The protein below binds the small molecule below.
Small molecule (SMILES): CC(=O)N[C@@H]1[C@@H](O)[C@H](O)[C@@H](CO)O[C@H]1O

Binding-site contacts:
Ligand atom C7 contacts residue HIS642 of chain 1.C at 4.4 Å.
Ligand atom C3 contacts residue ASN644 of chain 1.C at 3.8 Å.
Ligand atom C8 contacts residue VAL643 of chain 1.C at 4.3 Å (hydrophobic).
Ligand atom C2 contacts residue ASN644 of chain 1.C at 2.5 Å.
Ligand atom C4 contacts residue ASN644 of chain 1.C at 4.2 Å.
Ligand atom N2 contacts residue ASN644 of chain 1.C at 2.9 Å (h-bond).
Ligand atom C7 contacts residue ASN644 of chain 1.C at 4.0 Å.
Ligand atom O5 contacts residue ASN644 of chain 1.C at 2.4 Å (h-bond).
Ligand atom C5 contacts residue ASN644 of chain 1.C at 3.6 Å.
Ligand atom C8 contacts residue HIS642 of chain 1.C at 3.2 Å.
Ligand atom C8 contacts residue ASN644 of chain 1.C at 4.5 Å.
Ligand atom C1 contacts residue ASN644 of chain 1.C at 1.4 Å.

Sequence of chain 1.C:
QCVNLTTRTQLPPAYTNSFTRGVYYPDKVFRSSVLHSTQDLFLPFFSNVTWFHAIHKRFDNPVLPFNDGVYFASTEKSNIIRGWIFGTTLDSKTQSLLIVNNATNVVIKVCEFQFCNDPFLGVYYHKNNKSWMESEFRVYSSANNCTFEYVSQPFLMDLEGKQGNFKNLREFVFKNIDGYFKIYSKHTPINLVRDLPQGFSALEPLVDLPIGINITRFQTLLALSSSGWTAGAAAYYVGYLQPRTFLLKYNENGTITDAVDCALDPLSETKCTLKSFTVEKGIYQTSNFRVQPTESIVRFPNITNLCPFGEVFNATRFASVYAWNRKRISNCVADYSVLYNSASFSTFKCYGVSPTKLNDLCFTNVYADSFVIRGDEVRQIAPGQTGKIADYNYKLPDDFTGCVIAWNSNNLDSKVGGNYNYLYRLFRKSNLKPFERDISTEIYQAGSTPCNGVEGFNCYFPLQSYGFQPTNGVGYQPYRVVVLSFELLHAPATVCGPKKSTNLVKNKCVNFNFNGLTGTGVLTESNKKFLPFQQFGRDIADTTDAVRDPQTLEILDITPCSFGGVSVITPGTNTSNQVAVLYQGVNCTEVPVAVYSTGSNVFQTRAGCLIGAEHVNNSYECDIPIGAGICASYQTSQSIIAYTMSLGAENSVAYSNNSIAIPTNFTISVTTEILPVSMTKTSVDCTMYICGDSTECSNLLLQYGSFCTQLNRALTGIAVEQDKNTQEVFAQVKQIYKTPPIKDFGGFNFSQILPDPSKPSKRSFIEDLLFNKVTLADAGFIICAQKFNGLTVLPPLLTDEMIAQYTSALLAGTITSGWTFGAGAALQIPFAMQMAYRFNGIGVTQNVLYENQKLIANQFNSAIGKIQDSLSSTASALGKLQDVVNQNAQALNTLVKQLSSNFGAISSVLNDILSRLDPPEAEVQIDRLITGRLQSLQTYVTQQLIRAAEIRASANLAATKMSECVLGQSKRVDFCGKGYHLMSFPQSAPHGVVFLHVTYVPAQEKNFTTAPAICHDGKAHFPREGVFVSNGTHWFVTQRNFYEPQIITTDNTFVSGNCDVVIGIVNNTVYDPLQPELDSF